Sequence of chain 1.B:
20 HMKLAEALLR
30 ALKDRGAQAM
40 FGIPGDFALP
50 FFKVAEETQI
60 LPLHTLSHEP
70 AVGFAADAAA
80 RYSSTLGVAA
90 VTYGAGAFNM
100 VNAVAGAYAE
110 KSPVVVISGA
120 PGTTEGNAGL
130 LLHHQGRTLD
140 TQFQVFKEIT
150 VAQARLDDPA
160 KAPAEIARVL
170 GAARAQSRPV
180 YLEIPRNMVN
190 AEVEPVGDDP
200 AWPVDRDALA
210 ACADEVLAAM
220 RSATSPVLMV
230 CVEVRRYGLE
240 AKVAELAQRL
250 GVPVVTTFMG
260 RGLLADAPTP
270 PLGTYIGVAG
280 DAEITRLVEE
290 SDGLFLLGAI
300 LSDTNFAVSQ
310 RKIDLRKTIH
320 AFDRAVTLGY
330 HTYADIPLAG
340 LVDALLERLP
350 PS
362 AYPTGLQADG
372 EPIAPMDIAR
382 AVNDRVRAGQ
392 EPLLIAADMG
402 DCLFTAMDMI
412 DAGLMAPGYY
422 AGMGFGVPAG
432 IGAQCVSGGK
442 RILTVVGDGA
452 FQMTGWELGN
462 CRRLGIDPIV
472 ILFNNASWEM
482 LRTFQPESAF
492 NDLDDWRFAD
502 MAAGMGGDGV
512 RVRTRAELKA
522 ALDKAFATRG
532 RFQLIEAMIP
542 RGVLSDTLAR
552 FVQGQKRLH

This protein binds this small molecule.
Small molecule (SMILES): O=C(O)C(=O)Cc1ccccc1

Binding-site contacts:
Ligand atom C6' contacts residue HIS132 of chain 1.A at 3.9 Å.
Ligand atom C4' contacts residue PHE552 of chain 1.B at 3.7 Å (hydrophobic).
Ligand atom C1' contacts residue HIS132 of chain 1.A at 3.8 Å.
Ligand atom O1 contacts residue GLY44 of chain 1.A at 3.5 Å.
Ligand atom C2 contacts residue TPW1 of chain 1.H at 3.4 Å.
Ligand atom O2 contacts residue GLY44 of chain 1.A at 3.7 Å.
Ligand atom C5' contacts residue PHE552 of chain 1.B at 3.8 Å (hydrophobic).
Ligand atom C3 contacts residue TPW1 of chain 1.H at 4.0 Å.
Ligand atom C1 contacts residue GLY44 of chain 1.A at 4.1 Å.
Ligand atom O1 contacts residue ASP45 of chain 1.A at 3.4 Å (salt-bridge).
Ligand atom C3' contacts residue ASP45 of chain 1.A at 4.2 Å.
Ligand atom O3 contacts residue HIS132 of chain 1.A at 3.9 Å.
Ligand atom C2' contacts residue ASP45 of chain 1.A at 3.9 Å.
Ligand atom O2 contacts residue LEU482 of chain 1.B at 3.5 Å.
Ligand atom C1 contacts residue TPW1 of chain 1.H at 3.4 Å.
Ligand atom C2' contacts residue PHE485 of chain 1.B at 3.7 Å (hydrophobic).
Ligand atom C2' contacts residue HIS132 of chain 1.A at 3.4 Å.
Ligand atom O1 contacts residue TPW1 of chain 1.H at 3.2 Å.
Ligand atom C6' contacts residue MET481 of chain 1.B at 3.8 Å (hydrophobic).
Ligand atom O3 contacts residue ALA422 of chain 1.B at 3.6 Å.
Ligand atom C6' contacts residue ALA422 of chain 1.B at 4.0 Å (hydrophobic).
Ligand atom C3' contacts residue HIS132 of chain 1.A at 3.4 Å.
Ligand atom C3' contacts residue GLN556 of chain 1.B at 4.0 Å.
Ligand atom C2 contacts residue HIS132 of chain 1.A at 4.0 Å.
Ligand atom O3 contacts residue TPW1 of chain 1.H at 3.4 Å (h-bond).
Ligand atom C1' contacts residue MET481 of chain 1.B at 3.6 Å (hydrophobic).
Ligand atom C5' contacts residue THR303 of chain 1.B at 3.6 Å.
Ligand atom C1 contacts residue HIS133 of chain 1.A at 3.8 Å.
Ligand atom C3 contacts residue MET481 of chain 1.B at 3.5 Å (hydrophobic).
Ligand atom C4' contacts residue HIS132 of chain 1.A at 3.6 Å.
Ligand atom O3 contacts residue HIS133 of chain 1.A at 3.2 Å (h-bond).
Ligand atom C1 contacts residue ASP45 of chain 1.A at 3.2 Å.
Ligand atom C5' contacts residue HIS132 of chain 1.A at 3.9 Å.
Ligand atom C2 contacts residue HIS133 of chain 1.A at 3.8 Å.
Ligand atom O1 contacts residue HIS133 of chain 1.A at 2.9 Å (h-bond).
Ligand atom O2 contacts residue ASP45 of chain 1.A at 2.6 Å (salt-bridge).
Ligand atom C4' contacts residue GLN556 of chain 1.B at 4.0 Å.
Ligand atom C2 contacts residue ASP45 of chain 1.A at 4.0 Å.
Ligand atom C4' contacts residue THR303 of chain 1.B at 3.9 Å.
Ligand atom O2 contacts residue TPW1 of chain 1.H at 3.8 Å.

Sequence of chain 1.A:
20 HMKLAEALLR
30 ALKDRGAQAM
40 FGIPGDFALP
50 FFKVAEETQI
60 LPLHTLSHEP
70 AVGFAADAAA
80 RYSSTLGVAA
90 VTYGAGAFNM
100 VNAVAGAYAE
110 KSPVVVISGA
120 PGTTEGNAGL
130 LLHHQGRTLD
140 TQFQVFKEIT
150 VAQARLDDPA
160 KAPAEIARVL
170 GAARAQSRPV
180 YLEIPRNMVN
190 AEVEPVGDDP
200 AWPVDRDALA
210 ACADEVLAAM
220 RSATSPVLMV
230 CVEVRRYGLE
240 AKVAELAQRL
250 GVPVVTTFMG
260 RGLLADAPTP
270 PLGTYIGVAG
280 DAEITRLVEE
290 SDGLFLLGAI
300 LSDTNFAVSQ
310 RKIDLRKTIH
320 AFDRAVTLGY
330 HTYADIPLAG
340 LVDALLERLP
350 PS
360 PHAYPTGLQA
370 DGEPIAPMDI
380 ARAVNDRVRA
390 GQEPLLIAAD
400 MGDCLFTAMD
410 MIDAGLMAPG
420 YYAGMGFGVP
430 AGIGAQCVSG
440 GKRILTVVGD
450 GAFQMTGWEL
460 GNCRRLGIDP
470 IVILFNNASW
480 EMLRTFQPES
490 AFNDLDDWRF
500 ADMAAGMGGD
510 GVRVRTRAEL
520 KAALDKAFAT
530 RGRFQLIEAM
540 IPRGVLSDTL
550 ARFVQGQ